Binding-site contacts:
Ligand atom O1 contacts residue PRO91 of chain 1.A at 4.4 Å.
Ligand atom C2 contacts residue SER90 of chain 1.A at 3.1 Å.
Ligand atom C4 contacts residue ILE86 of chain 1.A at 3.8 Å (hydrophobic).
Ligand atom C3 contacts residue PRO91 of chain 1.A at 4.0 Å (hydrophobic).
Ligand atom C1 contacts residue HIS87 of chain 1.A at 3.6 Å.
Ligand atom C8 contacts residue ARG141 of chain 1.A at 3.5 Å.
Ligand atom O1 contacts residue ILE86 of chain 1.A at 4.2 Å.
Ligand atom C1 contacts residue ILE86 of chain 1.A at 3.7 Å (hydrophobic).
Ligand atom C5 contacts residue ILE86 of chain 1.A at 4.4 Å (hydrophobic).
Ligand atom C8 contacts residue VAL136 of chain 1.A at 4.3 Å (hydrophobic).
Ligand atom C3 contacts residue ILE86 of chain 1.A at 3.7 Å (hydrophobic).
Ligand atom C6 contacts residue SER50 of chain 1.A at 4.2 Å.
Ligand atom O1 contacts residue SER50 of chain 1.A at 2.5 Å (h-bond).
Ligand atom C5 contacts residue SER50 of chain 1.A at 3.6 Å.
Ligand atom C7 contacts residue ARG141 of chain 1.A at 3.6 Å.
Ligand atom C8 contacts residue VAL134 of chain 1.A at 4.3 Å (hydrophobic).
Ligand atom O1 contacts residue SER90 of chain 1.A at 4.1 Å.
Ligand atom C2 contacts residue PRO88 of chain 1.A at 4.3 Å (hydrophobic).
Ligand atom N2 contacts residue ILE86 of chain 1.A at 3.8 Å.
Ligand atom C3 contacts residue SER90 of chain 1.A at 3.8 Å.
Ligand atom C1 contacts residue SER90 of chain 1.A at 3.5 Å.
Ligand atom N1 contacts residue ILE86 of chain 1.A at 4.1 Å.
Ligand atom C7 contacts residue SER50 of chain 1.A at 3.6 Å.
Ligand atom C9 contacts residue LEU52 of chain 1.A at 4.5 Å (hydrophobic).
Ligand atom C1 contacts residue PRO88 of chain 1.A at 3.7 Å (hydrophobic).
Ligand atom C7 contacts residue VAL136 of chain 1.A at 3.5 Å (hydrophobic).
Ligand atom N3 contacts residue ILE86 of chain 1.A at 4.3 Å.
Ligand atom N1 contacts residue SER90 of chain 1.A at 3.9 Å.
Ligand atom C10 contacts residue ILE86 of chain 1.A at 3.8 Å (hydrophobic).

A protein and the small-molecule ligand that binds it are described below.
Small molecule (SMILES): CCn1cc(NC(=O)C2CCC2)cn1

Sequence of chain 1.A:
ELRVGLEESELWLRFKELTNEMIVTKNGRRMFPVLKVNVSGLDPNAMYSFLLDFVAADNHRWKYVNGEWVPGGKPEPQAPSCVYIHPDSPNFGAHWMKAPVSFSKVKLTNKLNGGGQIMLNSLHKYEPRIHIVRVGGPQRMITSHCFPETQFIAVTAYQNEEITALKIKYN